A small-molecule ligand and the protein it binds are described below.
Small molecule (SMILES): CC(=O)N[C@@H]1[C@@H](O)[C@H](O)[C@@H](CO)O[C@H]1O

Sequence of chain 1.D:
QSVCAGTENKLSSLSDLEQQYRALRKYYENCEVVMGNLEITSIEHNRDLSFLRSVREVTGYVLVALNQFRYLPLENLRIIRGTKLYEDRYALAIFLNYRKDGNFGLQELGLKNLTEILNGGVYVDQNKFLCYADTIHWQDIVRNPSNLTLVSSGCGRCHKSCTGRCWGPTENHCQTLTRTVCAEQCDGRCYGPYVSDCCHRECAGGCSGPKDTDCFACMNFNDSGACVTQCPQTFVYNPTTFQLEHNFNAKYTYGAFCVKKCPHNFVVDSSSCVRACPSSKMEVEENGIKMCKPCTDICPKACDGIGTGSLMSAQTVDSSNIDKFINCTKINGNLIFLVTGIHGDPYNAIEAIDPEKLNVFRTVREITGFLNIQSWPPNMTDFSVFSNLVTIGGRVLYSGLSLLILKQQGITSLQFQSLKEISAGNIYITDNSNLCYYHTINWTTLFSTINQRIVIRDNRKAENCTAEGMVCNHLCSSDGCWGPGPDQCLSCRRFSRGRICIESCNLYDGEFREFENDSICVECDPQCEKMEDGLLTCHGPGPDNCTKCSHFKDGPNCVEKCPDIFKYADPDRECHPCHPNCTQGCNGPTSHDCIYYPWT

Binding-site contacts:
Ligand atom N2 contacts residue ILE332 of chain 1.D at 4.3 Å.
Ligand atom C2 contacts residue ASN333 of chain 1.D at 2.6 Å.
Ligand atom O7 contacts residue ASN333 of chain 1.D at 3.2 Å (h-bond).
Ligand atom O5 contacts residue ASN333 of chain 1.D at 2.4 Å (h-bond).
Ligand atom O7 contacts residue ILE332 of chain 1.D at 4.4 Å.
Ligand atom O6 contacts residue ASN333 of chain 1.D at 4.4 Å.
Ligand atom N2 contacts residue ASN333 of chain 1.D at 3.2 Å (h-bond).
Ligand atom C7 contacts residue ASN333 of chain 1.D at 3.5 Å.
Ligand atom C4 contacts residue ASN333 of chain 1.D at 4.3 Å.
Ligand atom C7 contacts residue ILE332 of chain 1.D at 4.0 Å (hydrophobic).
Ligand atom C5 contacts residue ASN333 of chain 1.D at 3.7 Å.
Ligand atom C1 contacts residue ASN333 of chain 1.D at 1.5 Å.
Ligand atom C8 contacts residue ILE332 of chain 1.D at 3.8 Å (hydrophobic).
Ligand atom C3 contacts residue ASN333 of chain 1.D at 3.9 Å.